Binding-site contacts:
Ligand atom C1 contacts residue ASN157 of chain 1.A at 1.5 Å.
Ligand atom C4 contacts residue ASN157 of chain 1.A at 4.2 Å.
Ligand atom C2 contacts residue ASN157 of chain 1.A at 2.5 Å.
Ligand atom C7 contacts residue ASN157 of chain 1.A at 3.3 Å.
Ligand atom C5 contacts residue ASN157 of chain 1.A at 3.7 Å.
Ligand atom C8 contacts residue ASP156 of chain 1.A at 4.1 Å.
Ligand atom O7 contacts residue ASP156 of chain 1.A at 4.5 Å.
Ligand atom O5 contacts residue ASN157 of chain 1.A at 2.4 Å (h-bond).
Ligand atom N2 contacts residue ASN157 of chain 1.A at 3.0 Å (h-bond).
Ligand atom C3 contacts residue ASN157 of chain 1.A at 3.8 Å.
Ligand atom C8 contacts residue ASN157 of chain 1.A at 4.3 Å.
Ligand atom O7 contacts residue ASN157 of chain 1.A at 3.1 Å (h-bond).

Sequence of chain 1.A:
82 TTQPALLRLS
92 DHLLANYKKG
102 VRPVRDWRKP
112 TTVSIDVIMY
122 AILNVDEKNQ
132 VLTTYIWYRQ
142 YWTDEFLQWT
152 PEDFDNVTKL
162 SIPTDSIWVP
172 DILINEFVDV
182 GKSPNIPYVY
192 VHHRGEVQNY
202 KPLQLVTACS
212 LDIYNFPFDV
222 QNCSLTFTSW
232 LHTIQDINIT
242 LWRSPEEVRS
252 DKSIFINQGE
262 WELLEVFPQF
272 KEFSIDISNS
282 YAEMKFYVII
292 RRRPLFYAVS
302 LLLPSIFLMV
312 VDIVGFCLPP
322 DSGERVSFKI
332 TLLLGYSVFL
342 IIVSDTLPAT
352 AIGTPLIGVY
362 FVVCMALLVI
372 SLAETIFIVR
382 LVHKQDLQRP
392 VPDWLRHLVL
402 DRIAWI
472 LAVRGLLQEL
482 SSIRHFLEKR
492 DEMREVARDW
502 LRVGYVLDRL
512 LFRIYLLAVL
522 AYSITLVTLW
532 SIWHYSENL

A protein and the small-molecule ligand that binds it are described below.
Small molecule (SMILES): CC(=O)N[C@@H]1[C@@H](O)[C@H](O)[C@@H](CO)O[C@H]1O